Sequence of chain 1.A:
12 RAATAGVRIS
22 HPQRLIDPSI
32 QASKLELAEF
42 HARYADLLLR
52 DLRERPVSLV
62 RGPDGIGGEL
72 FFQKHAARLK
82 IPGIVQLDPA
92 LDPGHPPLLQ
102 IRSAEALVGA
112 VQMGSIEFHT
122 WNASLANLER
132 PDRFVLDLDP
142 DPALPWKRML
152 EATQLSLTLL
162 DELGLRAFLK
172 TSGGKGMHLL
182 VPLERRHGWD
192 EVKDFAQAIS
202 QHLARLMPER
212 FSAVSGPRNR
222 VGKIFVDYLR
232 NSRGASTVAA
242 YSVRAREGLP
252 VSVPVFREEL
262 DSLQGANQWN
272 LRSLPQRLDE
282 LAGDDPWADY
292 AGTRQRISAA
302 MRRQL

Binding-site contacts:
Ligand atom O3B contacts residue ARG247 of chain 1.A at 3.0 Å (salt-bridge).
Ligand atom PG contacts residue MN1 of chain 1.C at 3.3 Å.
Ligand atom N6 contacts residue ALA246 of chain 1.A at 3.4 Å (h-bond).
Ligand atom O4' contacts residue ARG247 of chain 1.A at 3.3 Å (salt-bridge).
Ligand atom O1B contacts residue HIS179 of chain 1.A at 2.7 Å (h-bond).
Ligand atom C4 contacts residue LYS176 of chain 1.A at 3.6 Å.
Ligand atom O2B contacts residue ARG231 of chain 1.A at 3.4 Å (salt-bridge).
Ligand atom O2A contacts residue ARG231 of chain 1.A at 3.6 Å.
Ligand atom O3G contacts residue LYS176 of chain 1.A at 2.9 Å (salt-bridge).
Ligand atom O3G contacts residue GLY175 of chain 1.A at 3.8 Å.
Ligand atom O1B contacts residue ASP138 of chain 1.A at 3.3 Å (salt-bridge).
Ligand atom O2B contacts residue ARG245 of chain 1.A at 3.0 Å (salt-bridge).
Ligand atom C2 contacts residue LYS176 of chain 1.A at 3.7 Å.
Ligand atom O1G contacts residue ASP140 of chain 1.A at 2.9 Å (salt-bridge).
Ligand atom O1A contacts residue ARG231 of chain 1.A at 2.9 Å (salt-bridge).
Ligand atom PB contacts residue ARG231 of chain 1.A at 3.5 Å.
Ligand atom O2G contacts residue LYS176 of chain 1.A at 3.5 Å (salt-bridge).
Ligand atom PA contacts residue ARG247 of chain 1.A at 3.8 Å.
Ligand atom C8 contacts residue ARG247 of chain 1.A at 3.7 Å.
Ligand atom O2G contacts residue ARG247 of chain 1.A at 2.8 Å (salt-bridge).
Ligand atom O1B contacts residue MN1 of chain 1.C at 2.3 Å.
Ligand atom O5' contacts residue ARG247 of chain 1.A at 3.0 Å (salt-bridge).
Ligand atom N3 contacts residue LYS176 of chain 1.A at 2.8 Å (salt-bridge).
Ligand atom O3G contacts residue SER173 of chain 1.A at 2.7 Å (h-bond).
Ligand atom C1' contacts residue LYS176 of chain 1.A at 3.3 Å.
Ligand atom O2A contacts residue ARG245 of chain 1.A at 2.6 Å (salt-bridge).
Ligand atom O3A contacts residue ARG231 of chain 1.A at 2.6 Å (salt-bridge).
Ligand atom PG contacts residue ARG247 of chain 1.A at 3.8 Å.
Ligand atom O1G contacts residue MN1 of chain 1.C at 2.3 Å.
Ligand atom PB contacts residue MN1 of chain 1.C at 3.3 Å.
Ligand atom N9 contacts residue LYS176 of chain 1.A at 3.8 Å.
Ligand atom O2B contacts residue HIS179 of chain 1.A at 3.6 Å.
Ligand atom O3G contacts residue GLY177 of chain 1.A at 3.1 Å (h-bond).
Ligand atom O3B contacts residue ARG245 of chain 1.A at 3.6 Å.
Ligand atom O4' contacts residue LYS176 of chain 1.A at 3.8 Å.
Ligand atom N6 contacts residue ARG247 of chain 1.A at 3.8 Å.
Ligand atom PA contacts residue ARG231 of chain 1.A at 3.2 Å.
Ligand atom O3G contacts residue MN1 of chain 1.C at 3.6 Å.
Ligand atom O3A contacts residue MN1 of chain 1.C at 3.4 Å.
Ligand atom O2A contacts residue ARG247 of chain 1.A at 3.4 Å (salt-bridge).

The small molecule below binds the protein below.
Small molecule (SMILES): Nc1ncnc2c1ncn2[C@H]1C[C@H](O)[C@@H](CO[P](=O)(O)O[P](=O)(O)OP(=O)(O)O)O1